Sequence of chain 1.B:
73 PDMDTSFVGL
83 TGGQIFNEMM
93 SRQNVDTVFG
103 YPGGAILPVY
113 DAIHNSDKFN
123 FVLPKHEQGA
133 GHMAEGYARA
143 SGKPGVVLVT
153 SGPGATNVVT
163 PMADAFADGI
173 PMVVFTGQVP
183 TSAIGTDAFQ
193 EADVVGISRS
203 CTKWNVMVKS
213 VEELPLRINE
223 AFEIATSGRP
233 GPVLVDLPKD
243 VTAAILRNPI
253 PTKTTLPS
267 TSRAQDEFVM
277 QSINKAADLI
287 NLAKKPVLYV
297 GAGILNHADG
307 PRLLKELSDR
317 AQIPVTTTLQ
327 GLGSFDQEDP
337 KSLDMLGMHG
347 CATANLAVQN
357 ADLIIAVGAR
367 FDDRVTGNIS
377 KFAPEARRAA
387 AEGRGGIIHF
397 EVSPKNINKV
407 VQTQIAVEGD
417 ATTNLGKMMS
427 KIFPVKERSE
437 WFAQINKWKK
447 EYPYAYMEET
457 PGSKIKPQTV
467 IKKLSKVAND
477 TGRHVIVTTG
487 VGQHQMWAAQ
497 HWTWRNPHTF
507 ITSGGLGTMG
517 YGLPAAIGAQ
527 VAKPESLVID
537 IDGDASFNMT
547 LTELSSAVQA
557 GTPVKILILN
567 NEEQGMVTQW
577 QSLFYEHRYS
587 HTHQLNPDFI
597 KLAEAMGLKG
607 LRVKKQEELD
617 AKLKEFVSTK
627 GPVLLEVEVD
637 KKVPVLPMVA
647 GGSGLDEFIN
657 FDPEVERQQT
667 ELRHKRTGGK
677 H

A protein and the small-molecule ligand that binds it are described below.
Small molecule (SMILES): COC(=O)c1ccccc1CS(=O)(=O)NC(=O)Nc1nc(OC)cc(OC)n1

Binding-site contacts:
Ligand atom NAP contacts residue TRP576 of chain 1.A at 3.6 Å.
Ligand atom CAK contacts residue VAL181 of chain 1.B at 3.7 Å (hydrophobic).
Ligand atom CAW contacts residue PRO182 of chain 1.B at 3.6 Å (hydrophobic).
Ligand atom OAS contacts residue MET344 of chain 1.A at 3.4 Å (h-bond).
Ligand atom CAW contacts residue ARG370 of chain 1.A at 3.6 Å.
Ligand atom CAA contacts residue ALA107 of chain 1.B at 3.6 Å (hydrophobic).
Ligand atom NAP contacts residue GLY106 of chain 1.B at 3.5 Å.
Ligand atom CAI contacts residue ALA190 of chain 1.B at 3.7 Å (hydrophobic).
Ligand atom N3 contacts residue GLY106 of chain 1.B at 3.5 Å.
Ligand atom CAA contacts residue GLN192 of chain 1.B at 3.6 Å.
Ligand atom CAJ contacts residue ARG370 of chain 1.A at 3.4 Å.
Ligand atom C2 contacts residue TRP576 of chain 1.A at 3.4 Å (hydrophobic).
Ligand atom CAB contacts residue MET344 of chain 1.A at 3.5 Å (hydrophobic).
Ligand atom OAT contacts residue MET572 of chain 1.A at 3.3 Å.
Ligand atom CAU contacts residue LYS241 of chain 1.B at 3.6 Å.
Ligand atom CAI contacts residue ASP369 of chain 1.A at 3.6 Å.
Ligand atom OAG contacts residue ARG370 of chain 1.A at 2.8 Å (salt-bridge).
Ligand atom N3 contacts residue TRP576 of chain 1.A at 3.6 Å.
Ligand atom CAB contacts residue ARG370 of chain 1.A at 3.6 Å.
Ligand atom CAB contacts residue FAD1 of chain 1.D at 3.4 Å.
Ligand atom N1 contacts residue ARG370 of chain 1.A at 3.0 Å (salt-bridge).
Ligand atom CAI contacts residue ARG370 of chain 1.A at 3.6 Å.
Ligand atom OAS contacts residue ARG370 of chain 1.A at 2.9 Å (salt-bridge).
Ligand atom NAQ contacts residue TRP576 of chain 1.A at 3.2 Å.
Ligand atom CBA contacts residue ARG370 of chain 1.A at 3.7 Å.
Ligand atom CAB contacts residue PHE191 of chain 1.B at 3.6 Å (hydrophobic).
Ligand atom C6 contacts residue ARG370 of chain 1.A at 3.4 Å.
Ligand atom CAK contacts residue PHE191 of chain 1.B at 3.5 Å (hydrophobic).
Ligand atom NAQ contacts residue ARG370 of chain 1.A at 3.3 Å (salt-bridge).
Ligand atom OAF contacts residue LYS241 of chain 1.B at 3.0 Å (salt-bridge).
Ligand atom CAH contacts residue ARG370 of chain 1.A at 3.4 Å.
Ligand atom C6 contacts residue PHE191 of chain 1.B at 3.5 Å (hydrophobic).
Ligand atom OAS contacts residue PHE191 of chain 1.B at 3.4 Å.
Ligand atom CAU contacts residue TRP576 of chain 1.A at 3.4 Å (hydrophobic).
Ligand atom OAR contacts residue PHE191 of chain 1.B at 3.5 Å.
Ligand atom C6 contacts residue TRP576 of chain 1.A at 3.6 Å (hydrophobic).
Ligand atom N1 contacts residue TRP576 of chain 1.A at 3.3 Å.
Ligand atom OAD contacts residue LYS241 of chain 1.B at 2.6 Å (salt-bridge).
Ligand atom C5 contacts residue TRP576 of chain 1.A at 3.7 Å (hydrophobic).
Ligand atom C4 contacts residue TRP576 of chain 1.A at 3.5 Å (hydrophobic).

Sequence of chain 1.A:
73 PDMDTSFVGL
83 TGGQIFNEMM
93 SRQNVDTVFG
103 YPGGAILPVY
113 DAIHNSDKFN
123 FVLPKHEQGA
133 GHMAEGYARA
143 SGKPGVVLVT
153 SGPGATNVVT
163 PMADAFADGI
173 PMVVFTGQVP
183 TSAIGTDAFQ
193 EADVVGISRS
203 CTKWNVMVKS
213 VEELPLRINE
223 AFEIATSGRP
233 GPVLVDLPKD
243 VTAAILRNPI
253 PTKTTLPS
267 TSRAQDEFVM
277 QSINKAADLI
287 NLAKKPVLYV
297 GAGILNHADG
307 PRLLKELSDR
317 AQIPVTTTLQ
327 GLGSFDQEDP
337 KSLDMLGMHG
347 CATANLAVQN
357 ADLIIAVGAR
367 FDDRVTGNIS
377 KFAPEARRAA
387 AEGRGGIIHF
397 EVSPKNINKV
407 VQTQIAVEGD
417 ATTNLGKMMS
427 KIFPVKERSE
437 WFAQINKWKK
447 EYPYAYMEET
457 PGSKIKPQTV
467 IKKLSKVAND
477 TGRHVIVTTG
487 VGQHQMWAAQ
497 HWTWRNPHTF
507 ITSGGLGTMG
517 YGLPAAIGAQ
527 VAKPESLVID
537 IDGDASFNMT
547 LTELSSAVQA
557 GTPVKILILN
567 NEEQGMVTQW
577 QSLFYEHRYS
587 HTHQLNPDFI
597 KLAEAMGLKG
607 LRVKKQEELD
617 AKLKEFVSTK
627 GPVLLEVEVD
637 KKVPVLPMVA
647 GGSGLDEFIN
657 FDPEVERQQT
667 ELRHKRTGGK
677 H